Binding-site contacts:
Ligand atom C6 contacts residue MET33 of chain 17.D at 3.5 Å (hydrophobic).
Ligand atom C1 contacts residue ASN69 of chain 17.D at 2.7 Å.
Ligand atom O1 contacts residue SER70 of chain 17.D at 4.2 Å.
Ligand atom O5 contacts residue ASN69 of chain 17.D at 2.8 Å (h-bond).
Ligand atom O3 contacts residue VAL31 of chain 17.D at 3.6 Å.
Ligand atom O5 contacts residue MET33 of chain 17.D at 4.2 Å.
Ligand atom C5 contacts residue NAG1 of chain 17.X at 4.4 Å.
Ligand atom C6 contacts residue ASN69 of chain 17.D at 4.4 Å.
Ligand atom C7 contacts residue ASN69 of chain 17.D at 3.8 Å.
Ligand atom C3 contacts residue VAL31 of chain 17.D at 3.0 Å (hydrophobic).
Ligand atom C5 contacts residue VAL31 of chain 17.D at 4.2 Å (hydrophobic).
Ligand atom O6 contacts residue NAG1 of chain 17.X at 3.0 Å.
Ligand atom C2 contacts residue ASN69 of chain 17.D at 4.2 Å.
Ligand atom C1 contacts residue VAL31 of chain 17.D at 4.3 Å (hydrophobic).
Ligand atom C7 contacts residue SER70 of chain 17.D at 4.4 Å.
Ligand atom C8 contacts residue SER70 of chain 17.D at 3.7 Å.
Ligand atom C2 contacts residue VAL31 of chain 17.D at 4.0 Å (hydrophobic).
Ligand atom C4 contacts residue NAG1 of chain 17.X at 3.2 Å.
Ligand atom O4 contacts residue NAG1 of chain 17.X at 3.0 Å.
Ligand atom O3 contacts residue NAG1 of chain 17.X at 2.6 Å (h-bond).
Ligand atom N2 contacts residue ASN69 of chain 17.D at 4.3 Å.
Ligand atom O7 contacts residue ASN69 of chain 17.D at 3.8 Å.
Ligand atom C8 contacts residue ARG57 of chain 17.D at 4.2 Å.
Ligand atom O4 contacts residue VAL31 of chain 17.D at 3.3 Å.
Ligand atom C6 contacts residue LEU24 of chain 17.D at 4.5 Å (hydrophobic).
Ligand atom C3 contacts residue NAG1 of chain 17.X at 3.7 Å.
Ligand atom C8 contacts residue ASN69 of chain 17.D at 3.4 Å.
Ligand atom O1 contacts residue VAL31 of chain 17.D at 3.4 Å (h-bond).
Ligand atom C4 contacts residue VAL31 of chain 17.D at 3.8 Å (hydrophobic).
Ligand atom N2 contacts residue VAL31 of chain 17.D at 4.0 Å.
Ligand atom O1 contacts residue MET33 of chain 17.D at 3.9 Å.
Ligand atom C6 contacts residue NAG1 of chain 17.X at 4.3 Å.
Ligand atom O1 contacts residue ASN69 of chain 17.D at 2.1 Å (h-bond).
Ligand atom C5 contacts residue ASN69 of chain 17.D at 3.7 Å.
Ligand atom C5 contacts residue MET33 of chain 17.D at 3.7 Å (hydrophobic).

Sequence of chain 17.D:
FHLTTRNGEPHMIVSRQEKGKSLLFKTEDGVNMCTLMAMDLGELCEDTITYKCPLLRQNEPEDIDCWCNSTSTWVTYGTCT

The small molecule below binds the protein below.
Small molecule (SMILES): CC(=O)N[C@@H]1[C@@H](O)[C@H](O)[C@@H](CO)O[C@H]1O